Sequence of chain 1.I:
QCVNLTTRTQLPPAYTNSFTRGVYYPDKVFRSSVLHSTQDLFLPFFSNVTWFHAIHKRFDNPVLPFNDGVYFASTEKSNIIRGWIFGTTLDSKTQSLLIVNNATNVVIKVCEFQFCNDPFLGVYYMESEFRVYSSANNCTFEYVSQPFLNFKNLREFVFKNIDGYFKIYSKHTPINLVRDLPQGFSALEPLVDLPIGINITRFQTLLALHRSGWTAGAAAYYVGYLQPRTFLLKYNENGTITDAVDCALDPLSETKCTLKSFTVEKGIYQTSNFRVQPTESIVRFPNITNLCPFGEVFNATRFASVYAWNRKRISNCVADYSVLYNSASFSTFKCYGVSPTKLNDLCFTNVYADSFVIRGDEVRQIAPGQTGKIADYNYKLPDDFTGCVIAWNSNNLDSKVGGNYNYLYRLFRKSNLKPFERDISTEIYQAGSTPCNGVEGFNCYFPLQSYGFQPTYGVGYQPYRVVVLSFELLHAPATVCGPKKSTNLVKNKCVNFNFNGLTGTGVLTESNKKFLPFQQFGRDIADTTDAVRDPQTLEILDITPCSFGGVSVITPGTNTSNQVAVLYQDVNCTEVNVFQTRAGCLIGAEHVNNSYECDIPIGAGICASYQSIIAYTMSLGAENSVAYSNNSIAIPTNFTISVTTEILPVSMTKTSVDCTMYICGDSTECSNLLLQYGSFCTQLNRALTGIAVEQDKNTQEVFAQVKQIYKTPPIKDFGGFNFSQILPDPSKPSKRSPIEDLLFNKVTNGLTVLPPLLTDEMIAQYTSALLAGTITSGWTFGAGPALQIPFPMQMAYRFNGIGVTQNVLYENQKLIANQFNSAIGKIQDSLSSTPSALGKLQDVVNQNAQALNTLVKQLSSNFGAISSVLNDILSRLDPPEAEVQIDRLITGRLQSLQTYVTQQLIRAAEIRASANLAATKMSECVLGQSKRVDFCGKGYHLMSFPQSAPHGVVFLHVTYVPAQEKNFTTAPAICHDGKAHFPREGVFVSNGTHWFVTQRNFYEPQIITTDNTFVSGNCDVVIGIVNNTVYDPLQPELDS

Binding-site contacts:
Ligand atom N2 contacts residue ASN1074 of chain 1.I at 2.9 Å (h-bond).
Ligand atom O7 contacts residue ASN1074 of chain 1.I at 3.9 Å.
Ligand atom C1 contacts residue ASN1074 of chain 1.I at 1.4 Å.
Ligand atom C3 contacts residue ALA706 of chain 1.I at 4.5 Å (hydrophobic).
Ligand atom C6 contacts residue ALA706 of chain 1.I at 4.4 Å (hydrophobic).
Ligand atom O7 contacts residue SER704 of chain 1.I at 4.0 Å.
Ligand atom C4 contacts residue ASN1074 of chain 1.I at 4.2 Å.
Ligand atom C5 contacts residue ALA706 of chain 1.I at 3.7 Å (hydrophobic).
Ligand atom C1 contacts residue GLN895 of chain 1.A at 4.2 Å.
Ligand atom C8 contacts residue GLU1072 of chain 1.I at 3.4 Å.
Ligand atom C8 contacts residue LYS1073 of chain 1.I at 4.2 Å.
Ligand atom O7 contacts residue ALA706 of chain 1.I at 3.5 Å.
Ligand atom O4 contacts residue ALA706 of chain 1.I at 3.8 Å.
Ligand atom C8 contacts residue ASN1074 of chain 1.I at 4.3 Å.
Ligand atom C8 contacts residue ALA706 of chain 1.I at 4.2 Å (hydrophobic).
Ligand atom C7 contacts residue ALA706 of chain 1.I at 3.9 Å (hydrophobic).
Ligand atom O5 contacts residue ASN1074 of chain 1.I at 2.3 Å (h-bond).
Ligand atom C4 contacts residue ALA706 of chain 1.I at 4.2 Å (hydrophobic).
Ligand atom C7 contacts residue ASN1074 of chain 1.I at 3.6 Å.
Ligand atom C3 contacts residue ASN1074 of chain 1.I at 3.8 Å.
Ligand atom C5 contacts residue ASN1074 of chain 1.I at 3.6 Å.
Ligand atom C2 contacts residue ASN1074 of chain 1.I at 2.5 Å.

Sequence of chain 1.A:
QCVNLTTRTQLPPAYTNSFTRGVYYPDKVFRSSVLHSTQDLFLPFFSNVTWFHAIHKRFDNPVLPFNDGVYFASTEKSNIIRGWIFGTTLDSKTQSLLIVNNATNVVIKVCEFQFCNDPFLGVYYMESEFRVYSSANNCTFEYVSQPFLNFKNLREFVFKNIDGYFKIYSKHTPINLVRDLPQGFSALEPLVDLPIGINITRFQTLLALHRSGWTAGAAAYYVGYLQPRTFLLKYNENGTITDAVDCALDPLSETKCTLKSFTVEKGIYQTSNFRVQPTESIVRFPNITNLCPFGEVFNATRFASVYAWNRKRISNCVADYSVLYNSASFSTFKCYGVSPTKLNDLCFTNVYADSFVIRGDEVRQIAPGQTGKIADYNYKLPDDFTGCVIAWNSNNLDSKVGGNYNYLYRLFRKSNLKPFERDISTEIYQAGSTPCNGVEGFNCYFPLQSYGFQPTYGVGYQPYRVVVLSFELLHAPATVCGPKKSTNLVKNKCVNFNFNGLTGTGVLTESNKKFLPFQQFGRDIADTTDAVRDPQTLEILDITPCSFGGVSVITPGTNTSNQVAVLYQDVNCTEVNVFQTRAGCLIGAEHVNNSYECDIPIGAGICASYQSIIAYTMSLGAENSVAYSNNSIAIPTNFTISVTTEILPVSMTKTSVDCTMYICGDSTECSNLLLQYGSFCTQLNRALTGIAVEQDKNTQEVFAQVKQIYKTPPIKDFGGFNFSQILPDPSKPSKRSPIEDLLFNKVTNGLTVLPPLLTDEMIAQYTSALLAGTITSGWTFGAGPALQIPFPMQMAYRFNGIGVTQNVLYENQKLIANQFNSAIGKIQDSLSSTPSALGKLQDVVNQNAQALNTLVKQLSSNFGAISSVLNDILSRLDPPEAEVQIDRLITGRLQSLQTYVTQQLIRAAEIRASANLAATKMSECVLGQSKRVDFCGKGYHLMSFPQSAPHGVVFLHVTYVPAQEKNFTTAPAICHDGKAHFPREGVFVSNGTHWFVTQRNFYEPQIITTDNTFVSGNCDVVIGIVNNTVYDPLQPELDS

The protein below binds the small molecule below.
Small molecule (SMILES): CC(=O)N[C@H]1[C@H](O[C@H]2[C@H](O)[C@@H](NC(C)=O)CO[C@@H]2CO)O[C@H](CO)[C@@H](O)[C@@H]1O